Sequence of chain 1.A:
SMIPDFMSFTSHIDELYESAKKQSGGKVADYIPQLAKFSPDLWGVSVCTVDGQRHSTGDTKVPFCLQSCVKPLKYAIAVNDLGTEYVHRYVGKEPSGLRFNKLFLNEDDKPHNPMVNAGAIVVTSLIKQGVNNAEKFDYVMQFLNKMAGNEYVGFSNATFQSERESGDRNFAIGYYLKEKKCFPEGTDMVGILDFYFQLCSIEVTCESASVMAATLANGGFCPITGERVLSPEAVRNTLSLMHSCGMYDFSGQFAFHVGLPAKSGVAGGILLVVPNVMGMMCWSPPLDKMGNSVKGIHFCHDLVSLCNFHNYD

This small molecule binds to this protein.
Small molecule (SMILES): CC(=O)CC[C@H](N)C(=O)O

Binding-site contacts:
Ligand atom N contacts residue GLN67 of chain 1.A at 2.8 Å (h-bond).
Ligand atom OD contacts residue VAL266 of chain 1.A at 2.8 Å (h-bond).
Ligand atom CE contacts residue SER68 of chain 1.A at 1.4 Å.
Ligand atom CD contacts residue VAL266 of chain 1.A at 3.8 Å (hydrophobic).
Ligand atom OD contacts residue GLN67 of chain 1.A at 3.4 Å.
Ligand atom CD contacts residue GLN67 of chain 1.A at 4.5 Å.
Ligand atom C contacts residue ASN117 of chain 1.A at 3.7 Å.
Ligand atom OD contacts residue TYR248 of chain 1.A at 3.2 Å (h-bond).
Ligand atom CB contacts residue TYR31 of chain 1.A at 4.1 Å (hydrophobic).
Ligand atom N contacts residue TYR31 of chain 1.A at 3.2 Å (h-bond).
Ligand atom N contacts residue CYS200 of chain 1.A at 4.0 Å.
Ligand atom C contacts residue TYR196 of chain 1.A at 3.9 Å (hydrophobic).
Ligand atom CD contacts residue GLY265 of chain 1.A at 4.4 Å.
Ligand atom O contacts residue ASN117 of chain 1.A at 3.1 Å (h-bond).
Ligand atom CA contacts residue GLU163 of chain 1.A at 4.0 Å.
Ligand atom CD contacts residue TYR248 of chain 1.A at 3.1 Å (hydrophobic).
Ligand atom OD contacts residue GLY265 of chain 1.A at 3.5 Å.
Ligand atom CA contacts residue TYR31 of chain 1.A at 3.3 Å (hydrophobic).
Ligand atom CD contacts residue SER68 of chain 1.A at 2.5 Å.
Ligand atom N contacts residue GLU163 of chain 1.A at 2.9 Å (salt-bridge).
Ligand atom CG contacts residue TYR248 of chain 1.A at 4.3 Å (hydrophobic).
Ligand atom OXT contacts residue TYR196 of chain 1.A at 2.8 Å (h-bond).
Ligand atom CG contacts residue SER68 of chain 1.A at 3.5 Å.
Ligand atom O contacts residue ASN170 of chain 1.A at 4.0 Å.
Ligand atom OXT contacts residue ASN170 of chain 1.A at 3.3 Å (h-bond).
Ligand atom C contacts residue ASN170 of chain 1.A at 3.9 Å.
Ligand atom CB contacts residue VAL266 of chain 1.A at 4.0 Å (hydrophobic).
Ligand atom CE contacts residue LYS71 of chain 1.A at 4.1 Å.
Ligand atom CB contacts residue GLN67 of chain 1.A at 3.2 Å.
Ligand atom OXT contacts residue ASN117 of chain 1.A at 3.5 Å (h-bond).
Ligand atom CE contacts residue TYR248 of chain 1.A at 3.0 Å (hydrophobic).
Ligand atom CB contacts residue SER68 of chain 1.A at 3.8 Å.
Ligand atom CG contacts residue VAL266 of chain 1.A at 4.0 Å (hydrophobic).
Ligand atom CA contacts residue GLN67 of chain 1.A at 3.5 Å.
Ligand atom OD contacts residue SER68 of chain 1.A at 3.0 Å (h-bond).
Ligand atom OXT contacts residue CYS200 of chain 1.A at 4.4 Å.